Binding-site contacts:
Ligand atom O2' contacts residue MET219 of chain 2.A at 3.0 Å (h-bond).
Ligand atom C2 contacts residue GLU201 of chain 2.A at 3.5 Å.
Ligand atom N7 contacts residue THR242 of chain 2.A at 3.7 Å.
Ligand atom S6 contacts residue GLY118 of chain 2.A at 3.7 Å.
Ligand atom C3' contacts residue SO41 of chain 2.D at 3.4 Å.
Ligand atom C2 contacts residue VAL217 of chain 2.A at 3.2 Å (hydrophobic).
Ligand atom C1 contacts residue GLY118 of chain 2.A at 3.3 Å.
Ligand atom O5' contacts residue HIS257 of chain 2.A at 3.7 Å.
Ligand atom O3' contacts residue TYR88 of chain 2.A at 2.8 Å (h-bond).
Ligand atom C4' contacts residue SO41 of chain 2.D at 3.2 Å.
Ligand atom C1 contacts residue ASN243 of chain 2.A at 2.6 Å.
Ligand atom C6 contacts residue GLU201 of chain 2.A at 3.7 Å.
Ligand atom N2 contacts residue MET219 of chain 2.A at 3.4 Å.
Ligand atom N9 contacts residue ALA116 of chain 2.A at 3.4 Å (h-bond).
Ligand atom S6 contacts residue ASN243 of chain 2.A at 3.0 Å (h-bond).
Ligand atom O2' contacts residue SO41 of chain 2.D at 3.1 Å (h-bond).
Ligand atom N3 contacts residue GLY218 of chain 2.A at 3.4 Å.
Ligand atom O5' contacts residue PHE200 of chain 2.A at 3.5 Å.
Ligand atom O3' contacts residue SO41 of chain 2.D at 2.8 Å (h-bond).
Ligand atom O4' contacts residue ALA116 of chain 2.A at 3.7 Å.
Ligand atom C2 contacts residue MET219 of chain 2.A at 3.6 Å (hydrophobic).
Ligand atom N3 contacts residue MET219 of chain 2.A at 3.7 Å.
Ligand atom C1 contacts residue THR242 of chain 2.A at 2.8 Å.
Ligand atom C1 contacts residue ALA117 of chain 2.A at 3.3 Å (hydrophobic).
Ligand atom C4' contacts residue SER33 of chain 2.A at 3.7 Å.
Ligand atom C2 contacts residue GLY218 of chain 2.A at 3.6 Å.
Ligand atom C8 contacts residue THR242 of chain 2.A at 3.4 Å.
Ligand atom N7 contacts residue ASN243 of chain 2.A at 3.4 Å (h-bond).
Ligand atom C1' contacts residue ALA116 of chain 2.A at 3.1 Å (hydrophobic).
Ligand atom N1 contacts residue GLU201 of chain 2.A at 2.9 Å (salt-bridge).
Ligand atom O4' contacts residue SO41 of chain 2.D at 3.3 Å (h-bond).
Ligand atom C5' contacts residue HIS257 of chain 2.A at 3.1 Å.
Ligand atom N2 contacts residue GLU201 of chain 2.A at 2.7 Å (salt-bridge).
Ligand atom N1 contacts residue VAL217 of chain 2.A at 3.4 Å.
Ligand atom O3' contacts residue HIS86 of chain 2.A at 3.3 Å (h-bond).
Ligand atom N3 contacts residue VAL217 of chain 2.A at 3.5 Å (h-bond).
Ligand atom S6 contacts residue VAL245 of chain 2.A at 3.5 Å.
Ligand atom N2 contacts residue VAL217 of chain 2.A at 3.0 Å.
Ligand atom C3' contacts residue PHE159 of chain 1.A at 3.6 Å (hydrophobic).
Ligand atom N2 contacts residue GLY218 of chain 2.A at 3.3 Å.

Sequence of chain 1.A:
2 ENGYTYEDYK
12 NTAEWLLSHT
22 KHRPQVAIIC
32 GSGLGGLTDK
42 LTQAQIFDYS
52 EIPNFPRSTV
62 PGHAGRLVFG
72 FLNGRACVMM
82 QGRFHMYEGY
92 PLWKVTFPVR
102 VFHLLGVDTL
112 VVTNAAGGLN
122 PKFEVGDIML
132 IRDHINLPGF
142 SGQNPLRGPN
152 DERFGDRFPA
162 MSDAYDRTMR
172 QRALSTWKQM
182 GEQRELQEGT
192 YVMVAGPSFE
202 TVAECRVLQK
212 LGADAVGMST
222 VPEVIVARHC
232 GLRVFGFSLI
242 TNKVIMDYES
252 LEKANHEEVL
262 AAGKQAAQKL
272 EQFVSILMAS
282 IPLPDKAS

The protein below binds the small molecule below.
Small molecule (SMILES): C[n+]1cn([C@@H]2O[C@H](CO)[C@@H](O)[C@H]2O)c2nc(N)nc([S-])c21

Sequence of chain 2.A:
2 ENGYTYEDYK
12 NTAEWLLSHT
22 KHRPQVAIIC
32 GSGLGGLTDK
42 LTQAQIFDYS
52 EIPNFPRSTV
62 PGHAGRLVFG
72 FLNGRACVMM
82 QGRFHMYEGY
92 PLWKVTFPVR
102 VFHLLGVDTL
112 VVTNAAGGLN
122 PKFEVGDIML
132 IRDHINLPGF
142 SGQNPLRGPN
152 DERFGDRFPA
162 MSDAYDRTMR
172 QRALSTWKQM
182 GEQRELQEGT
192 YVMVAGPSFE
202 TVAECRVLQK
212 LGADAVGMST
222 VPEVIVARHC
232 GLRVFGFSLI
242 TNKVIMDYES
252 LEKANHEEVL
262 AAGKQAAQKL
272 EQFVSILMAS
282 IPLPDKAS